Binding-site contacts:
Ligand atom O5 contacts residue GLU169 of chain 1.H at 4.4 Å.
Ligand atom O1 contacts residue GLU169 of chain 1.H at 3.5 Å.
Ligand atom C5 contacts residue PHE186 of chain 1.H at 3.7 Å (hydrophobic).
Ligand atom O5 contacts residue VAL168 of chain 1.H at 3.5 Å (h-bond).
Ligand atom O3 contacts residue HIS242 of chain 1.H at 4.2 Å.
Ligand atom C6 contacts residue VAL168 of chain 1.H at 3.4 Å (hydrophobic).
Ligand atom O5 contacts residue ILE167 of chain 1.H at 3.6 Å.
Ligand atom C4 contacts residue PHE186 of chain 1.H at 4.3 Å (hydrophobic).
Ligand atom C6 contacts residue PHE186 of chain 1.H at 3.5 Å (hydrophobic).
Ligand atom O6 contacts residue PHE186 of chain 1.H at 3.2 Å.
Ligand atom O6 contacts residue CYS173 of chain 1.H at 3.7 Å.
Ligand atom O1 contacts residue VAL168 of chain 1.H at 4.3 Å.
Ligand atom O1 contacts residue ARG170 of chain 1.H at 3.8 Å.
Ligand atom O2 contacts residue LEU130 of chain 1.H at 4.0 Å.
Ligand atom O4 contacts residue PHE186 of chain 1.H at 3.9 Å.
Ligand atom C6 contacts residue ARG170 of chain 1.H at 3.4 Å.
Ligand atom O4 contacts residue MET185 of chain 1.H at 4.3 Å.
Ligand atom O4 contacts residue HIS242 of chain 1.H at 3.7 Å.
Ligand atom C3 contacts residue LEU130 of chain 1.H at 3.9 Å (hydrophobic).
Ligand atom O3 contacts residue LEU130 of chain 1.H at 4.2 Å.
Ligand atom C6 contacts residue CYS173 of chain 1.H at 4.5 Å (hydrophobic).
Ligand atom C1 contacts residue LEU130 of chain 1.H at 4.2 Å (hydrophobic).
Ligand atom C5 contacts residue ARG170 of chain 1.H at 3.8 Å.
Ligand atom C5 contacts residue ILE167 of chain 1.H at 4.1 Å (hydrophobic).
Ligand atom C6 contacts residue CYS187 of chain 1.H at 4.3 Å (hydrophobic).
Ligand atom O6 contacts residue VAL168 of chain 1.H at 2.7 Å (h-bond).
Ligand atom C5 contacts residue VAL168 of chain 1.H at 4.0 Å (hydrophobic).
Ligand atom C2 contacts residue LEU130 of chain 1.H at 4.3 Å (hydrophobic).
Ligand atom O4 contacts residue ARG170 of chain 1.H at 2.8 Å (salt-bridge).
Ligand atom C2 contacts residue ARG170 of chain 1.H at 4.3 Å.
Ligand atom O6 contacts residue CYS187 of chain 1.H at 3.1 Å (h-bond).
Ligand atom O6 contacts residue ILE167 of chain 1.H at 4.1 Å.
Ligand atom C4 contacts residue ARG170 of chain 1.H at 3.1 Å.

Sequence of chain 1.H:
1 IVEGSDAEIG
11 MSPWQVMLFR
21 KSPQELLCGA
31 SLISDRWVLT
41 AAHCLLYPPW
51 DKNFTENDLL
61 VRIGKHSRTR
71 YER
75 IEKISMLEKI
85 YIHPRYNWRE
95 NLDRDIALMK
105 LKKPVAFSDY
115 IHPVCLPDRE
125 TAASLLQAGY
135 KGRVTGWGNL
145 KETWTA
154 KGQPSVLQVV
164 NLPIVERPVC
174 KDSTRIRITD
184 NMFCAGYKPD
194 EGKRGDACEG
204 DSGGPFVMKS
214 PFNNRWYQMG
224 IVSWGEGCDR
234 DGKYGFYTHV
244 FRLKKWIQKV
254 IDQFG

The small molecule below binds the protein below.
Small molecule (SMILES): OC[C@H]1O[C@@H](O)[C@H](O)[C@@H](O)[C@@H]1O